Sequence of chain 1.C:
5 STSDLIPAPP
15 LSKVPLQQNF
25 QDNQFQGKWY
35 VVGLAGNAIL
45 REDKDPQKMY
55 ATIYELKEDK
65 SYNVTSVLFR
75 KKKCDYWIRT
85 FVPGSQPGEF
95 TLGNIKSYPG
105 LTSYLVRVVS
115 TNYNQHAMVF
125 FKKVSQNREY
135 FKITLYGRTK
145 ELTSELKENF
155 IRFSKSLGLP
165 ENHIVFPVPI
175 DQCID

Binding-site contacts:
Ligand atom CB contacts residue ALA42 of chain 1.C at 4.1 Å (hydrophobic).
Ligand atom O50 contacts residue 4PU1 of chain 1.I at 2.4 Å.
Ligand atom C40 contacts residue LYS127 of chain 1.C at 3.7 Å.
Ligand atom C37 contacts residue TYR134 of chain 1.C at 4.1 Å (hydrophobic).
Ligand atom C38 contacts residue LYS127 of chain 1.C at 4.0 Å.
Ligand atom O50 contacts residue LYS136 of chain 1.C at 3.8 Å.
Ligand atom C37 contacts residue LYS136 of chain 1.C at 4.0 Å.
Ligand atom C36 contacts residue LYS127 of chain 1.C at 4.1 Å.
Ligand atom O48 contacts residue TYR134 of chain 1.C at 3.9 Å.
Ligand atom O51 contacts residue 4PU1 of chain 1.I at 2.5 Å.
Ligand atom O50 contacts residue LYS127 of chain 1.C at 3.6 Å.
Ligand atom C36 contacts residue LYS136 of chain 1.C at 4.0 Å.
Ligand atom O26 contacts residue LEU38 of chain 1.C at 4.1 Å.
Ligand atom OXT contacts residue LYS127 of chain 1.C at 3.4 Å (salt-bridge).
Ligand atom C39 contacts residue TYR108 of chain 1.C at 3.8 Å (hydrophobic).
Ligand atom C37 contacts residue LYS127 of chain 1.C at 3.7 Å.
Ligand atom OXT contacts residue TYR134 of chain 1.C at 4.0 Å.
Ligand atom C35 contacts residue LYS136 of chain 1.C at 4.0 Å.
Ligand atom C40 contacts residue LYS136 of chain 1.C at 3.9 Å.
Ligand atom O51 contacts residue TYR108 of chain 1.C at 3.0 Å (h-bond).
Ligand atom O51 contacts residue LYS136 of chain 1.C at 3.5 Å (salt-bridge).
Ligand atom O26 contacts residue ILE43 of chain 1.C at 3.0 Å.
Ligand atom C25 contacts residue ILE43 of chain 1.C at 3.4 Å (hydrophobic).
Ligand atom C38 contacts residue TYR108 of chain 1.C at 3.8 Å (hydrophobic).
Ligand atom C36 contacts residue TYR134 of chain 1.C at 3.8 Å (hydrophobic).
Ligand atom C38 contacts residue PHE125 of chain 1.C at 3.5 Å (hydrophobic).
Ligand atom C contacts residue LYS127 of chain 1.C at 4.1 Å.
Ligand atom C38 contacts residue LYS136 of chain 1.C at 4.1 Å.
Ligand atom CA contacts residue LYS127 of chain 1.C at 4.2 Å.
Ligand atom C37 contacts residue PHE125 of chain 1.C at 3.7 Å (hydrophobic).
Ligand atom N contacts residue LYS127 of chain 1.C at 3.6 Å.
Ligand atom O48 contacts residue ALA42 of chain 1.C at 3.7 Å.
Ligand atom C39 contacts residue LYS136 of chain 1.C at 3.7 Å.
Ligand atom C36 contacts residue PHE135 of chain 1.C at 4.0 Å (hydrophobic).
Ligand atom C34 contacts residue LYS127 of chain 1.C at 4.2 Å.
Ligand atom C35 contacts residue LYS127 of chain 1.C at 3.9 Å.
Ligand atom C39 contacts residue LYS127 of chain 1.C at 4.0 Å.
Ligand atom OG contacts residue ILE43 of chain 1.C at 3.3 Å.
Ligand atom C39 contacts residue 4PU1 of chain 1.I at 3.4 Å.
Ligand atom C40 contacts residue 4PU1 of chain 1.I at 3.4 Å.

This small molecule binds to this protein.
Small molecule (SMILES): COC(=O)[C@H](COC=O)NC(=O)c1cccc(O)c1O